Binding-site contacts:
Ligand atom C8 contacts residue ASN163 of chain 1.A at 3.2 Å.
Ligand atom N2 contacts residue GLU295 of chain 1.A at 2.7 Å (salt-bridge).
Ligand atom C2' contacts residue TYR254 of chain 1.A at 3.2 Å (hydrophobic).
Ligand atom O2 contacts residue ASN338 of chain 1.A at 2.9 Å (h-bond).
Ligand atom O2 contacts residue GLU250 of chain 1.A at 3.2 Å (salt-bridge).
Ligand atom N3 contacts residue TYR254 of chain 1.A at 3.2 Å.
Ligand atom N6 contacts residue GLN167 of chain 1.A at 2.9 Å (h-bond).
Ligand atom O4 contacts residue GLN86 of chain 1.A at 3.0 Å (h-bond).
Ligand atom N2 contacts residue SER291 of chain 1.A at 3.0 Å (h-bond).
Ligand atom O4 contacts residue GLN257 of chain 1.A at 2.7 Å (h-bond).
Ligand atom N3 contacts residue ASN253 of chain 1.A at 3.0 Å (h-bond).
Ligand atom O2 contacts residue TYR254 of chain 1.A at 3.2 Å (h-bond).
Ligand atom N1 contacts residue GLN129 of chain 1.A at 2.8 Å (h-bond).
Ligand atom N3 contacts residue ASN338 of chain 1.A at 2.9 Å (h-bond).
Ligand atom C2 contacts residue TYR254 of chain 1.A at 2.8 Å (hydrophobic).
Ligand atom C2 contacts residue GLU295 of chain 1.A at 3.1 Å.
Ligand atom C2 contacts residue ARG126 of chain 1.A at 3.2 Å.
Ligand atom C2 contacts residue GLN129 of chain 1.A at 3.1 Å.
Ligand atom C8 contacts residue TYR339 of chain 1.A at 3.2 Å (hydrophobic).
Ligand atom N1 contacts residue TYR339 of chain 1.A at 3.2 Å (h-bond).
Ligand atom N1 contacts residue GLU295 of chain 1.A at 2.6 Å (salt-bridge).
Ligand atom O4 contacts residue GLN342 of chain 1.A at 3.1 Å (h-bond).
Ligand atom C2 contacts residue TYR83 of chain 1.A at 3.2 Å (hydrophobic).
Ligand atom N1 contacts residue TYR254 of chain 1.A at 3.0 Å (h-bond).
Ligand atom N7 contacts residue HIS164 of chain 1.A at 3.2 Å.
Ligand atom C2 contacts residue TYR339 of chain 1.A at 2.9 Å (hydrophobic).
Ligand atom O4 contacts residue EDO1 of chain 1.M at 2.8 Å (h-bond).
Ligand atom O2' contacts residue ASN161 of chain 1.A at 2.8 Å (h-bond).
Ligand atom O3' contacts residue LYS198 of chain 1.A at 3.2 Å (salt-bridge).
Ligand atom N3 contacts residue TYR339 of chain 1.A at 3.2 Å (h-bond).
Ligand atom OP1 contacts residue TYR199 of chain 1.A at 2.7 Å (h-bond).
Ligand atom O2' contacts residue LYS288 of chain 1.A at 3.0 Å (salt-bridge).
Ligand atom O2' contacts residue LYS198 of chain 1.A at 3.0 Å (salt-bridge).
Ligand atom O2 contacts residue ASN253 of chain 1.A at 3.0 Å (h-bond).
Ligand atom O5' contacts residue GLN160 of chain 1.A at 3.2 Å (h-bond).
Ligand atom C4 contacts residue HIS164 of chain 1.A at 3.2 Å.
Ligand atom N1 contacts residue TYR83 of chain 1.A at 3.2 Å (h-bond).
Ligand atom N7 contacts residue GLN167 of chain 1.A at 2.9 Å (h-bond).
Ligand atom O2 contacts residue ASN82 of chain 1.A at 2.9 Å (h-bond).
Ligand atom N3 contacts residue ASN82 of chain 1.A at 2.9 Å (h-bond).

A protein and the small-molecule ligand that binds it are described below.
Small molecule (SMILES): Nc1nc(=O)c2ncn([C@@H]3O[C@H](CO[P](=O)(O)O[C@H]4[C@@H](O)[C@H](n5ccc(=O)[nH]c5=O)O[C@@H]4CO)[C@@H](O[P](=O)(O)OC[C@H]4O[C@@H](n5ccc(=O)[nH]c5=O)[C@H](O)[C@@H]4O[P](=O)(O)OC[C@H]4O[C@@H](n5cnc6c(N)ncnc65)[C@H](O)[C@@H]4O[P](=O)(O)OC[C@H]4O[C@@H](n5cnc6c(N)ncnc65)[C@H](O)[C@@H]4O[P](=O)(O)OC[C@H]4O[C@@H](n5cnc6c(N)ncnc65)[C@H](O)[C@@H]4O[P](=O)(O)OC[C@H]4O[C@@H](n5ccc(=O)[nH]c5=O)[C@H](O)[C@@H]4OP(=O)(O)O)[C@H]3O)c2[nH]1

Sequence of chain 1.A:
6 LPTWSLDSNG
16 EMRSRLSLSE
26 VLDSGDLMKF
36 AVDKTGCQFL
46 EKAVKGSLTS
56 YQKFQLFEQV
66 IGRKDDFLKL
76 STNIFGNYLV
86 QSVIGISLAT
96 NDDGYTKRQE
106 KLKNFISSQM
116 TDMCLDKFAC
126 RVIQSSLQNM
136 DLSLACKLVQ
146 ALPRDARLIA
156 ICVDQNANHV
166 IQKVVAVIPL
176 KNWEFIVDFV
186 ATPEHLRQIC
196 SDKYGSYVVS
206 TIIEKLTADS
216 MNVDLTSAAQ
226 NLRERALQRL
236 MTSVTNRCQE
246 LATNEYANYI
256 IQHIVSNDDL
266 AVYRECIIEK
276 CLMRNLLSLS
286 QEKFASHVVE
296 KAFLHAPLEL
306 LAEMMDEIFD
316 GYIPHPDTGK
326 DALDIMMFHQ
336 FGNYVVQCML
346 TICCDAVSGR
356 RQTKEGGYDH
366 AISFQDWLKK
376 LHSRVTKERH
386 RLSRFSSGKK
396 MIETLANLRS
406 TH